A small-molecule ligand and the protein it binds are described below.
Small molecule (SMILES): CCC(=O)Nc1nc(-c2ccc(Cl)cc2)cs1

Sequence of chain 1.B:
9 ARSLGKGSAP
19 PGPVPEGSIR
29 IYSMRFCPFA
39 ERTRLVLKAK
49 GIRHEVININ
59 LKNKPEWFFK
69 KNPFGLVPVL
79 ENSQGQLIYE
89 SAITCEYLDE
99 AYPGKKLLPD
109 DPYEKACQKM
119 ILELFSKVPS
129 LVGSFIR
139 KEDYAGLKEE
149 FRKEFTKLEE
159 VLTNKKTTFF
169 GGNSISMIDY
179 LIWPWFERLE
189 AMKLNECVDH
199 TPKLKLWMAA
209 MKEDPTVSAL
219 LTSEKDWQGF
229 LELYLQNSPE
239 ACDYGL

Binding-site contacts:
Ligand atom N1 contacts residue PHE34 of chain 1.B at 3.8 Å.
Ligand atom C1 contacts residue CYS35 of chain 1.B at 2.8 Å (hydrophobic).
Ligand atom C7 contacts residue PHE228 of chain 1.B at 3.6 Å (hydrophobic).
Ligand atom C11 contacts residue PRO36 of chain 1.B at 3.7 Å (hydrophobic).
Ligand atom C contacts residue CYS35 of chain 1.B at 1.8 Å (hydrophobic).
Ligand atom C5 contacts residue ARG186 of chain 1.B at 3.9 Å.
Ligand atom C9 contacts residue MET190 of chain 1.B at 4.0 Å (hydrophobic).
Ligand atom O contacts residue CYS35 of chain 1.B at 3.5 Å (h-bond).
Ligand atom CL contacts residue ALA189 of chain 1.B at 3.7 Å.
Ligand atom C10 contacts residue ARG186 of chain 1.B at 3.9 Å.
Ligand atom CL contacts residue LEU229 of chain 1.B at 3.6 Å.
Ligand atom N1 contacts residue PHE228 of chain 1.B at 4.1 Å.
Ligand atom C8 contacts residue LEU229 of chain 1.B at 3.9 Å (hydrophobic).
Ligand atom N1 contacts residue PRO36 of chain 1.B at 3.4 Å.
Ligand atom C7 contacts residue PHE34 of chain 1.B at 4.2 Å (hydrophobic).
Ligand atom C7 contacts residue ARG186 of chain 1.B at 3.5 Å.
Ligand atom C6 contacts residue PHE228 of chain 1.B at 3.3 Å (hydrophobic).
Ligand atom C2 contacts residue CYS35 of chain 1.B at 3.1 Å (hydrophobic).
Ligand atom N contacts residue PRO36 of chain 1.B at 3.7 Å.
Ligand atom C9 contacts residue ARG186 of chain 1.B at 3.7 Å.
Ligand atom C8 contacts residue ARG186 of chain 1.B at 3.5 Å.
Ligand atom C2 contacts residue PRO36 of chain 1.B at 4.3 Å (hydrophobic).
Ligand atom S contacts residue PHE37 of chain 1.B at 4.2 Å.
Ligand atom C10 contacts residue ILE134 of chain 1.B at 4.2 Å (hydrophobic).
Ligand atom C5 contacts residue PHE228 of chain 1.B at 4.2 Å (hydrophobic).
Ligand atom C3 contacts residue PRO36 of chain 1.B at 3.3 Å (hydrophobic).
Ligand atom C9 contacts residue ILE134 of chain 1.B at 4.0 Å (hydrophobic).
Ligand atom N contacts residue CYS35 of chain 1.B at 3.7 Å.
Ligand atom C6 contacts residue ARG186 of chain 1.B at 3.5 Å.
Ligand atom CL contacts residue TRP225 of chain 1.B at 3.9 Å.
Ligand atom C4 contacts residue PRO36 of chain 1.B at 3.6 Å (hydrophobic).
Ligand atom CL contacts residue ARG186 of chain 1.B at 3.6 Å.
Ligand atom C6 contacts residue PHE34 of chain 1.B at 3.6 Å (hydrophobic).
Ligand atom C10 contacts residue VAL130 of chain 1.B at 4.1 Å (hydrophobic).
Ligand atom C8 contacts residue TRP225 of chain 1.B at 4.3 Å (hydrophobic).
Ligand atom S contacts residue PRO36 of chain 1.B at 3.8 Å.
Ligand atom O contacts residue PHE37 of chain 1.B at 3.7 Å.
Ligand atom C7 contacts residue TRP225 of chain 1.B at 3.6 Å (hydrophobic).
Ligand atom C contacts residue VAL75 of chain 1.B at 3.8 Å (hydrophobic).
Ligand atom C9 contacts residue LEU229 of chain 1.B at 4.1 Å (hydrophobic).